Binding-site contacts:
Ligand atom C2 contacts residue MET36 of chain 1.C at 4.1 Å (hydrophobic).
Ligand atom O2 contacts residue ARG851 of chain 1.C at 2.7 Å (salt-bridge).
Ligand atom C5 contacts residue MET36 of chain 1.C at 3.8 Å (hydrophobic).
Ligand atom C2 contacts residue ARG851 of chain 1.C at 3.5 Å.
Ligand atom C2 contacts residue SER35 of chain 1.C at 3.9 Å.
Ligand atom O2' contacts residue ARG853 of chain 1.C at 3.9 Å.
Ligand atom N4 contacts residue ARG851 of chain 1.C at 3.5 Å (salt-bridge).
Ligand atom N1 contacts residue MET36 of chain 1.C at 4.0 Å.
Ligand atom O1B contacts residue MET36 of chain 1.C at 3.5 Å.
Ligand atom O2' contacts residue SER35 of chain 1.C at 3.6 Å (h-bond).
Ligand atom C1' contacts residue TYR862 of chain 1.C at 4.1 Å (hydrophobic).
Ligand atom O2 contacts residue LYS32 of chain 1.C at 4.3 Å.
Ligand atom O2' contacts residue TYR862 of chain 1.C at 3.2 Å.
Ligand atom C4 contacts residue LYS32 of chain 1.C at 4.0 Å.
Ligand atom O2 contacts residue TYR862 of chain 1.C at 3.8 Å.
Ligand atom C6 contacts residue MET36 of chain 1.C at 4.0 Å (hydrophobic).
Ligand atom N4 contacts residue LYS32 of chain 1.C at 3.5 Å.
Ligand atom C1' contacts residue SER35 of chain 1.C at 3.6 Å.
Ligand atom C6 contacts residue TYR862 of chain 1.C at 3.0 Å (hydrophobic).
Ligand atom O3B contacts residue MET36 of chain 1.C at 3.9 Å.
Ligand atom C4 contacts residue ARG851 of chain 1.C at 3.8 Å.
Ligand atom C2' contacts residue ARG853 of chain 1.C at 4.2 Å.
Ligand atom N3 contacts residue ARG851 of chain 1.C at 3.1 Å (salt-bridge).
Ligand atom O2 contacts residue SER35 of chain 1.C at 2.9 Å.
Ligand atom C4 contacts residue TYR862 of chain 1.C at 3.7 Å (hydrophobic).
Ligand atom O3A contacts residue MET36 of chain 1.C at 4.3 Å.
Ligand atom C4' contacts residue SER35 of chain 1.C at 3.8 Å.
Ligand atom N1 contacts residue TYR862 of chain 1.C at 3.4 Å (h-bond).
Ligand atom O2G contacts residue MET36 of chain 1.C at 4.3 Å.
Ligand atom C2 contacts residue TYR862 of chain 1.C at 3.6 Å (hydrophobic).
Ligand atom N3 contacts residue LYS32 of chain 1.C at 3.7 Å.
Ligand atom N3 contacts residue TYR862 of chain 1.C at 3.8 Å.
Ligand atom O1G contacts residue MET36 of chain 1.C at 3.7 Å.
Ligand atom C2' contacts residue TYR862 of chain 1.C at 3.4 Å (hydrophobic).
Ligand atom PG contacts residue MET36 of chain 1.C at 3.4 Å.
Ligand atom N4 contacts residue TYR862 of chain 1.C at 4.0 Å.
Ligand atom O4' contacts residue SER35 of chain 1.C at 3.7 Å.
Ligand atom C5 contacts residue TYR862 of chain 1.C at 3.2 Å (hydrophobic).
Ligand atom PB contacts residue MET36 of chain 1.C at 4.2 Å.
Ligand atom C3' contacts residue CH11 of chain 1.H at 3.9 Å.

The protein below binds the small molecule below.
Small molecule (SMILES): Nc1ccn([C@@H]2O[C@H](CO[P](=O)(O)O[P](=O)(O)OP(=O)(O)O)C[C@H]2O)c(=O)n1

Sequence of chain 1.C:
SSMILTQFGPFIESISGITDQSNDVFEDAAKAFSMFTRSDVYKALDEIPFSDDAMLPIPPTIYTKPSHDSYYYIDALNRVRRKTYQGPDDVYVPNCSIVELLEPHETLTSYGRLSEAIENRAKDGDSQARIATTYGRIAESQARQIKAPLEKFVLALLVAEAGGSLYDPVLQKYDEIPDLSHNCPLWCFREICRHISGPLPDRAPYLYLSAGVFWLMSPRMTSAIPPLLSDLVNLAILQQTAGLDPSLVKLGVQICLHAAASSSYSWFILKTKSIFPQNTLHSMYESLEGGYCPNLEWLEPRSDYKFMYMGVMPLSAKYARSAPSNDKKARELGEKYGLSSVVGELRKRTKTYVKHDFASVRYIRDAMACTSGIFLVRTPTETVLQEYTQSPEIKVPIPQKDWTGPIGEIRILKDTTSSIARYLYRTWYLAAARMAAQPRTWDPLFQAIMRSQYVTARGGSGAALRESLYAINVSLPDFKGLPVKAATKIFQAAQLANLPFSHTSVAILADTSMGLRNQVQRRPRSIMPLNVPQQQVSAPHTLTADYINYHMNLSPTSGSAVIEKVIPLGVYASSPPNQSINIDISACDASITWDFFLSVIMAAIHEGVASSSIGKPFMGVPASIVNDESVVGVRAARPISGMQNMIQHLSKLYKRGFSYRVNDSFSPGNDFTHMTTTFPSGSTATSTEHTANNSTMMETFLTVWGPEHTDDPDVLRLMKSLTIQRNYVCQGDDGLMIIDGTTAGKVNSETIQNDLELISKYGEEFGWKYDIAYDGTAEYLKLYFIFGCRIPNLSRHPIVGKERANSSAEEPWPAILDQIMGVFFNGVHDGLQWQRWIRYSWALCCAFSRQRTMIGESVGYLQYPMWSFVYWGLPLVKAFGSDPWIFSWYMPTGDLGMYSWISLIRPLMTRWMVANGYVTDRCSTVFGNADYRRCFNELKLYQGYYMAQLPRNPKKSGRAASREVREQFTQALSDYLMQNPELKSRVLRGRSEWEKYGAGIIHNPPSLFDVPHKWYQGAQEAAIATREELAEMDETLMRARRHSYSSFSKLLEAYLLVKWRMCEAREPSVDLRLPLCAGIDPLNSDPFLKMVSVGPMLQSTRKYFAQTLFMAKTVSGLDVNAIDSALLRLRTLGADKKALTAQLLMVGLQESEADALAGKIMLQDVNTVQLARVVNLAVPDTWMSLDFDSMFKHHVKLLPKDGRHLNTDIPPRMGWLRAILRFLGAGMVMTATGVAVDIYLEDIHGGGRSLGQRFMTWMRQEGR